This small molecule binds to this protein.
Small molecule (SMILES): CC(C)=CCC/C(C)=C/CC/C(C)=C/CC/C(C)=C/CO[P](=O)(O)OP(=O)(O)O

Sequence of chain 1.A:
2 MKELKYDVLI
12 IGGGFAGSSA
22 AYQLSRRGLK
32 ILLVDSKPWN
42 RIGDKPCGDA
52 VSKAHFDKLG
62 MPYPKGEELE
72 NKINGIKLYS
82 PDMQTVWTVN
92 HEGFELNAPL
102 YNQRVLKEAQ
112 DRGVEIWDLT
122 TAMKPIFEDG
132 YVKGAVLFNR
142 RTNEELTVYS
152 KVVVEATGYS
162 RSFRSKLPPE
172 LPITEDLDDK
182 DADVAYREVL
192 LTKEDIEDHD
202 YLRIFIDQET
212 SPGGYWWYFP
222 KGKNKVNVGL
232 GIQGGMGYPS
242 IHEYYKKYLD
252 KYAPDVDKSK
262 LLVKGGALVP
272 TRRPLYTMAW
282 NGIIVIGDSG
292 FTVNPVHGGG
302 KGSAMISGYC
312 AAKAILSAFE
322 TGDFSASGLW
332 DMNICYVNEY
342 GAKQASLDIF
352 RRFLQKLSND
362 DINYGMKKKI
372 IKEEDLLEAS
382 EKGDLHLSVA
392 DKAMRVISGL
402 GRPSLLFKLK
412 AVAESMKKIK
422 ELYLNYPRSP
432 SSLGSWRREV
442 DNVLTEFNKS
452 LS

Binding-site contacts:
Ligand atom C6 contacts residue FDA1 of chain 1.B at 3.3 Å.
Ligand atom C11 contacts residue GLY299 of chain 1.A at 3.5 Å.
Ligand atom C7 contacts residue GLY299 of chain 1.A at 3.6 Å.
Ligand atom C4 contacts residue GRG1 of chain 1.D at 3.5 Å.
Ligand atom C10 contacts residue PHE220 of chain 1.A at 3.6 Å (hydrophobic).
Ligand atom C18 contacts residue VAL297 of chain 1.A at 3.4 Å (hydrophobic).
Ligand atom C6 contacts residue HIS298 of chain 1.A at 3.7 Å.
Ligand atom C5 contacts residue HIS298 of chain 1.A at 3.1 Å.
Ligand atom C4 contacts residue HIS298 of chain 1.A at 3.7 Å.
Ligand atom C18 contacts residue PRO296 of chain 1.A at 3.7 Å (hydrophobic).
Ligand atom C19 contacts residue THR272 of chain 1.A at 3.8 Å.
Ligand atom C14 contacts residue ALA186 of chain 1.A at 3.8 Å (hydrophobic).
Ligand atom O3A contacts residue ILE77 of chain 1.A at 3.1 Å.
Ligand atom C7 contacts residue HIS298 of chain 1.A at 3.3 Å.
Ligand atom C9 contacts residue TRP218 of chain 1.A at 3.6 Å (hydrophobic).
Ligand atom C12 contacts residue GLY299 of chain 1.A at 3.4 Å.
Ligand atom C19 contacts residue GLY214 of chain 1.A at 3.4 Å.
Ligand atom C19 contacts residue ASP184 of chain 1.A at 3.4 Å.
Ligand atom C19 contacts residue GLN356 of chain 1.A at 3.3 Å.
Ligand atom O3A contacts residue HIS92 of chain 1.A at 3.6 Å.
Ligand atom C10 contacts residue FDA1 of chain 1.B at 3.7 Å.
Ligand atom O3A contacts residue GRG1 of chain 1.D at 3.3 Å.
Ligand atom C5 contacts residue TYR216 of chain 1.A at 3.2 Å (hydrophobic).
Ligand atom C7 contacts residue FDA1 of chain 1.B at 3.4 Å.
Ligand atom C20 contacts residue PRO296 of chain 1.A at 3.8 Å (hydrophobic).
Ligand atom C1 contacts residue ALA51 of chain 1.A at 3.6 Å (hydrophobic).
Ligand atom C18 contacts residue GLY214 of chain 1.A at 3.6 Å.
Ligand atom C2 contacts residue ALA51 of chain 1.A at 3.7 Å (hydrophobic).
Ligand atom C15 contacts residue TYR216 of chain 1.A at 3.8 Å (hydrophobic).
Ligand atom C12 contacts residue HIS298 of chain 1.A at 3.3 Å.
Ligand atom C19 contacts residue ARG352 of chain 1.A at 3.8 Å.
Ligand atom C19 contacts residue PRO296 of chain 1.A at 3.7 Å (hydrophobic).
Ligand atom C17 contacts residue VAL297 of chain 1.A at 3.1 Å (hydrophobic).
Ligand atom O1A contacts residue SER53 of chain 1.A at 3.1 Å.
Ligand atom C20 contacts residue GRG1 of chain 1.D at 3.6 Å.
Ligand atom C3 contacts residue HIS298 of chain 1.A at 3.6 Å.
Ligand atom C14 contacts residue GLY232 of chain 1.A at 3.5 Å.
Ligand atom C10 contacts residue TRP218 of chain 1.A at 3.5 Å (hydrophobic).
Ligand atom C8 contacts residue FDA1 of chain 1.B at 3.4 Å.
Ligand atom C20 contacts residue VAL297 of chain 1.A at 3.2 Å (hydrophobic).